Sequence of chain 1.A:
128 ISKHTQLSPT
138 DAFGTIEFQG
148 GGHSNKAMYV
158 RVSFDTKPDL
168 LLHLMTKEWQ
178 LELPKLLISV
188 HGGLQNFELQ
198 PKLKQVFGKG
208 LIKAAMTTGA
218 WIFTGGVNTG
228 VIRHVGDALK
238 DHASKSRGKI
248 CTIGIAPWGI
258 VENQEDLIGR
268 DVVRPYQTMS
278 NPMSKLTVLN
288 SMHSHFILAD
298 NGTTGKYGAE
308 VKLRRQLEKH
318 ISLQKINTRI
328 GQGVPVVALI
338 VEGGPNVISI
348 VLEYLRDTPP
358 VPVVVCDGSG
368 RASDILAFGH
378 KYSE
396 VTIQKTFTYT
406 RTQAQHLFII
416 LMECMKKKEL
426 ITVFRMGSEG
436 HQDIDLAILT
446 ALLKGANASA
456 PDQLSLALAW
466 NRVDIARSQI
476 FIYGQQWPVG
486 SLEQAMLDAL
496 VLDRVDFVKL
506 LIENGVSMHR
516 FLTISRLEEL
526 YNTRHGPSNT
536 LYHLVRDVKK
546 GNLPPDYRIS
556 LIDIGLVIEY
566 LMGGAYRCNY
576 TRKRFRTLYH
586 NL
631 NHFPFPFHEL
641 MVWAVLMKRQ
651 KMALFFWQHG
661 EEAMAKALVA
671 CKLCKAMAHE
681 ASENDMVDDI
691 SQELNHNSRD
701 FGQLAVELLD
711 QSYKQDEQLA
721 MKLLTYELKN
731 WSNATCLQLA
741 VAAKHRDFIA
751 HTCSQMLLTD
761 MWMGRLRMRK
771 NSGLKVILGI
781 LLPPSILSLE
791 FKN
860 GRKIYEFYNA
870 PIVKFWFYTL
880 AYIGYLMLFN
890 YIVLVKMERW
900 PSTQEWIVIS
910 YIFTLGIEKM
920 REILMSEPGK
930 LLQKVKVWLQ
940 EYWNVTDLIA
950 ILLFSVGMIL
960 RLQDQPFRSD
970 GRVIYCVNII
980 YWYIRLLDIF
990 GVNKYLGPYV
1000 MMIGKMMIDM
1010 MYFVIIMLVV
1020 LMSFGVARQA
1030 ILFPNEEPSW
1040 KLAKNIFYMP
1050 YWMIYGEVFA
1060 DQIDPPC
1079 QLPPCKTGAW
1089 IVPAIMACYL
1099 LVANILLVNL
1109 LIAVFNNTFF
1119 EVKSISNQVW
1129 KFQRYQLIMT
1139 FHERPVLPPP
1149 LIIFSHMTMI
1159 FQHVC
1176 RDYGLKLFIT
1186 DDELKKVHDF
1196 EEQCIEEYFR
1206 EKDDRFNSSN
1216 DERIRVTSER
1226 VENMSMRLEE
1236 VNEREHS

This protein binds this small molecule.
Small molecule (SMILES): COCC(CCO[C@H]1CC[C@@]2(C)C(=CC[C@H]3[C@@H]4C[C@@H]5O[C@]6(CC[C@@H](C)CO6)[C@@H](C)[C@@H]5[C@@]4(C)CC[C@@H]32)C1)COC

Sequence of chain 1.G:
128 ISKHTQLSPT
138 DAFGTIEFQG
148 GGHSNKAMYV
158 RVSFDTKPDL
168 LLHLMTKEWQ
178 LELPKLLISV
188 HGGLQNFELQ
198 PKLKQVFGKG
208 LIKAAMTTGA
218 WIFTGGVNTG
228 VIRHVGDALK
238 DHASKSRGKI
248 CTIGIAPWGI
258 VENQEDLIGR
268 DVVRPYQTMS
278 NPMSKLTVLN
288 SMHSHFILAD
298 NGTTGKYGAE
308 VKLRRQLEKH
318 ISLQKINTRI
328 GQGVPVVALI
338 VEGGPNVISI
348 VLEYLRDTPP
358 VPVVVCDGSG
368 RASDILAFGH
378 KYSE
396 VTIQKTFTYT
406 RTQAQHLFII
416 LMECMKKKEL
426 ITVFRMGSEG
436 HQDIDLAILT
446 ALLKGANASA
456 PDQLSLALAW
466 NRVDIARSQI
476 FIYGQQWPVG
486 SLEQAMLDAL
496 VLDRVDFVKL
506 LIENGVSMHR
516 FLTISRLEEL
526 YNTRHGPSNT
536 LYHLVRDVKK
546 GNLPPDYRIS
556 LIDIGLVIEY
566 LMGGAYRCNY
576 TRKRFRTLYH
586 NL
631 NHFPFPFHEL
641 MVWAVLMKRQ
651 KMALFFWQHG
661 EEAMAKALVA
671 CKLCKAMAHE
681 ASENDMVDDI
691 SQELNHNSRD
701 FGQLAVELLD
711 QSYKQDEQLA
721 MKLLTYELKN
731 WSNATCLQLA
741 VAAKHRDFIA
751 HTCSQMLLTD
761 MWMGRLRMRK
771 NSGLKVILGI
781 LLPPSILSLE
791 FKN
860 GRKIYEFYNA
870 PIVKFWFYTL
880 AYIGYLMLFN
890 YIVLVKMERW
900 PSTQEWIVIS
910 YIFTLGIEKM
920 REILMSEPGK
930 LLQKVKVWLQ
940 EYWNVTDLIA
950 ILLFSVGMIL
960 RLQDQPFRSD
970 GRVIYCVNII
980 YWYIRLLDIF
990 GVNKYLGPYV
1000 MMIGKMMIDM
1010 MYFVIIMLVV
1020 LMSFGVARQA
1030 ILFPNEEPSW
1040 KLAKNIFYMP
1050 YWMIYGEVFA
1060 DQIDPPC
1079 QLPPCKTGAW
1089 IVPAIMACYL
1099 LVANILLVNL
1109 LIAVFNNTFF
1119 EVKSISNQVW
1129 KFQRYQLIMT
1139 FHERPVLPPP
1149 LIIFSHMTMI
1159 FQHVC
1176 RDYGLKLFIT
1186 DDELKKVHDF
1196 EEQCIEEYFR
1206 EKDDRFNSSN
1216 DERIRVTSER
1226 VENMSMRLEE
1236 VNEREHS

Binding-site contacts:
Ligand atom C15 contacts residue SER1038 of chain 1.G at 3.7 Å.
Ligand atom C81 contacts residue TYR982 of chain 1.A at 4.0 Å (hydrophobic).
Ligand atom C10 contacts residue TYR890 of chain 1.A at 4.1 Å (hydrophobic).
Ligand atom C24 contacts residue SER1038 of chain 1.G at 3.9 Å.
Ligand atom C09 contacts residue TYR890 of chain 1.A at 4.3 Å (hydrophobic).
Ligand atom C75 contacts residue ASN889 of chain 1.A at 3.7 Å.
Ligand atom C15 contacts residue LEU1041 of chain 1.G at 4.3 Å (hydrophobic).
Ligand atom C19 contacts residue TYR890 of chain 1.A at 3.6 Å (hydrophobic).
Ligand atom C26 contacts residue SER1038 of chain 1.G at 4.0 Å.
Ligand atom C24 contacts residue PRO1037 of chain 1.G at 3.8 Å (hydrophobic).
Ligand atom C79 contacts residue ASN889 of chain 1.A at 3.3 Å.
Ligand atom C17 contacts residue PRO1037 of chain 1.G at 3.9 Å (hydrophobic).
Ligand atom C13 contacts residue TRP1039 of chain 1.G at 4.4 Å (hydrophobic).
Ligand atom C05 contacts residue ALA1042 of chain 1.G at 3.9 Å (hydrophobic).
Ligand atom C75 contacts residue MET886 of chain 1.A at 3.2 Å (hydrophobic).
Ligand atom O25 contacts residue SER1038 of chain 1.G at 4.0 Å.
Ligand atom C12 contacts residue TRP1039 of chain 1.G at 3.7 Å (hydrophobic).
Ligand atom C23 contacts residue PRO1037 of chain 1.G at 4.3 Å (hydrophobic).
Ligand atom C78 contacts residue TYR982 of chain 1.A at 4.3 Å (hydrophobic).
Ligand atom C08 contacts residue TYR890 of chain 1.A at 4.3 Å (hydrophobic).
Ligand atom C16 contacts residue TRP1039 of chain 1.G at 4.0 Å (hydrophobic).
Ligand atom C79 contacts residue TYR982 of chain 1.A at 3.5 Å (hydrophobic).
Ligand atom C21 contacts residue PRO1037 of chain 1.G at 3.5 Å (hydrophobic).
Ligand atom C14 contacts residue SER1038 of chain 1.G at 3.1 Å.
Ligand atom O25 contacts residue PRO1037 of chain 1.G at 3.8 Å.
Ligand atom C07 contacts residue TRP1039 of chain 1.G at 4.4 Å (hydrophobic).
Ligand atom C14 contacts residue TRP1039 of chain 1.G at 4.0 Å (hydrophobic).
Ligand atom C13 contacts residue SER1038 of chain 1.G at 4.3 Å.
Ligand atom O80 contacts residue ASN889 of chain 1.A at 3.7 Å.
Ligand atom C75 contacts residue TYR890 of chain 1.A at 4.3 Å (hydrophobic).
Ligand atom C21 contacts residue SER1038 of chain 1.G at 4.5 Å.
Ligand atom C16 contacts residue SER1038 of chain 1.G at 4.2 Å.